Sequence of chain 2.A:
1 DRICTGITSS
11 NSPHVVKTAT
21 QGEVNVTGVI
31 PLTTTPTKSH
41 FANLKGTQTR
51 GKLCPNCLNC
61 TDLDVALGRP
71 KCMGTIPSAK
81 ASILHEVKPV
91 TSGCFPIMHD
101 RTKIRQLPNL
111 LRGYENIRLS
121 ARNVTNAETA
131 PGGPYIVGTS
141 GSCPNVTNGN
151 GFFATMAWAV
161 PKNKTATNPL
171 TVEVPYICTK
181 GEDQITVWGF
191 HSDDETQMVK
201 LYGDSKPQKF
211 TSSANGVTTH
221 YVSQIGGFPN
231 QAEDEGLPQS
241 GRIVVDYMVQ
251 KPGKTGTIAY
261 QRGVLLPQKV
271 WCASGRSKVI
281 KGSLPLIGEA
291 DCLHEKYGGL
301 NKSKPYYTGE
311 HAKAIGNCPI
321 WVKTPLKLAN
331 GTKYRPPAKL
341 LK

Binding-site contacts:
Ligand atom C1 contacts residue ASN123 of chain 2.A at 1.5 Å.
Ligand atom O7 contacts residue ALA127 of chain 2.A at 3.1 Å.
Ligand atom C3 contacts residue ASN123 of chain 2.A at 3.8 Å.
Ligand atom C2 contacts residue ASN123 of chain 2.A at 2.4 Å.
Ligand atom N2 contacts residue ALA127 of chain 2.A at 4.2 Å.
Ligand atom C7 contacts residue VAL137 of chain 2.A at 3.9 Å (hydrophobic).
Ligand atom O7 contacts residue GLN268 of chain 2.A at 3.3 Å (h-bond).
Ligand atom O7 contacts residue ASN123 of chain 2.A at 4.2 Å.
Ligand atom O7 contacts residue GLU128 of chain 2.A at 4.4 Å.
Ligand atom N2 contacts residue GLN268 of chain 2.A at 2.6 Å (h-bond).
Ligand atom C2 contacts residue LYS269 of chain 2.A at 3.7 Å.
Ligand atom C5 contacts residue ASN123 of chain 2.A at 3.8 Å.
Ligand atom O3 contacts residue GLU128 of chain 2.A at 3.9 Å.
Ligand atom N2 contacts residue ASN123 of chain 2.A at 2.6 Å (h-bond).
Ligand atom O3 contacts residue VAL137 of chain 2.A at 4.2 Å.
Ligand atom C6 contacts residue VAL137 of chain 2.A at 3.4 Å (hydrophobic).
Ligand atom C7 contacts residue ASN123 of chain 2.A at 3.8 Å.
Ligand atom C4 contacts residue ASN123 of chain 2.A at 4.3 Å.
Ligand atom C5 contacts residue LYS269 of chain 2.A at 4.4 Å.
Ligand atom C8 contacts residue GLN268 of chain 2.A at 3.3 Å.
Ligand atom O5 contacts residue ASN123 of chain 2.A at 2.5 Å (h-bond).
Ligand atom C1 contacts residue GLN268 of chain 2.A at 4.4 Å.
Ligand atom C7 contacts residue ALA127 of chain 2.A at 3.2 Å (hydrophobic).
Ligand atom O6 contacts residue ASN123 of chain 2.A at 4.2 Å.
Ligand atom C8 contacts residue VAL137 of chain 2.A at 2.9 Å (hydrophobic).
Ligand atom O7 contacts residue VAL137 of chain 2.A at 3.9 Å.
Ligand atom O5 contacts residue LYS269 of chain 2.A at 3.6 Å (salt-bridge).
Ligand atom C8 contacts residue ALA157 of chain 2.A at 3.7 Å (hydrophobic).
Ligand atom C4 contacts residue LYS269 of chain 2.A at 4.4 Å.
Ligand atom O6 contacts residue VAL137 of chain 2.A at 3.7 Å.
Ligand atom C7 contacts residue GLN268 of chain 2.A at 2.8 Å.
Ligand atom C8 contacts residue ALA127 of chain 2.A at 3.0 Å (hydrophobic).
Ligand atom C1 contacts residue LYS269 of chain 2.A at 3.9 Å.
Ligand atom C2 contacts residue GLN268 of chain 2.A at 3.9 Å.

A small-molecule ligand and the protein it binds are described below.
Small molecule (SMILES): CC(=O)N[C@H]1[C@H](O[C@H]2[C@H](O)[C@@H](NC(C)=O)CO[C@@H]2CO)O[C@H](CO)[C@@H](O)[C@@H]1O